Sequence of chain 1.B:
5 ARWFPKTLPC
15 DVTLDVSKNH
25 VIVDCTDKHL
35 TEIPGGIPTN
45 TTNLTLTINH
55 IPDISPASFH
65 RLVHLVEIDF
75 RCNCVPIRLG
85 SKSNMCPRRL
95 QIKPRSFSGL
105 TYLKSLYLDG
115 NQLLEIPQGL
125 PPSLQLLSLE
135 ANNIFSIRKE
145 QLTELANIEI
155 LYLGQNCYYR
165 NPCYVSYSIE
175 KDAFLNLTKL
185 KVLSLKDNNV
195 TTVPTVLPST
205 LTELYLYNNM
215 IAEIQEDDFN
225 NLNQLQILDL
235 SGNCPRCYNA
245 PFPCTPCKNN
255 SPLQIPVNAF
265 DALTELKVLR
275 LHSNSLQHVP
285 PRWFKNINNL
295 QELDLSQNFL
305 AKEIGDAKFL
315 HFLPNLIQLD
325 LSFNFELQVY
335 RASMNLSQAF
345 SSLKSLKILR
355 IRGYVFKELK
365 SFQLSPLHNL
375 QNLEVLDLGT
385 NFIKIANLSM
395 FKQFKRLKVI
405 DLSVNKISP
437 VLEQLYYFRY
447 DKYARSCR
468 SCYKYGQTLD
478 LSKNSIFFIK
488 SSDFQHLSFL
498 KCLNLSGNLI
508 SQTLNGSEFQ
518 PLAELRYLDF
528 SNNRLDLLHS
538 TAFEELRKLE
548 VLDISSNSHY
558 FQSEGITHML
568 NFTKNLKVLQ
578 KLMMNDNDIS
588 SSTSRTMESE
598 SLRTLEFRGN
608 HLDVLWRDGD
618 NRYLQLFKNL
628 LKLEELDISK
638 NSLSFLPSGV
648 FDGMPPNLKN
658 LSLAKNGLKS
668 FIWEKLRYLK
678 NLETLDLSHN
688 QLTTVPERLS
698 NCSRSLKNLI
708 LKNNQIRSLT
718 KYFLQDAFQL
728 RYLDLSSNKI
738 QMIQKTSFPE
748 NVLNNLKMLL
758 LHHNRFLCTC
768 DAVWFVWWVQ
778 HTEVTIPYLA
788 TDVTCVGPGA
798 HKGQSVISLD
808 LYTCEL

A small-molecule ligand and the protein it binds are described below.
Small molecule (SMILES): CC(=O)N[C@@H]1[C@@H](O)[C@H](O)[C@@H](CO)O[C@H]1O

Binding-site contacts:
Ligand atom O7 contacts residue ASN391 of chain 1.B at 3.2 Å (h-bond).
Ligand atom O4 contacts residue GLN492 of chain 1.B at 4.5 Å.
Ligand atom C4 contacts residue ASN391 of chain 1.B at 4.3 Å.
Ligand atom C5 contacts residue SER393 of chain 1.B at 3.7 Å.
Ligand atom O6 contacts residue HIS493 of chain 1.B at 3.9 Å.
Ligand atom C1 contacts residue SER393 of chain 1.B at 4.3 Å.
Ligand atom O6 contacts residue SER393 of chain 1.B at 3.2 Å.
Ligand atom O4 contacts residue HIS493 of chain 1.B at 3.7 Å.
Ligand atom O5 contacts residue ASN391 of chain 1.B at 2.4 Å (h-bond).
Ligand atom C2 contacts residue ASN391 of chain 1.B at 2.5 Å.
Ligand atom O6 contacts residue MET394 of chain 1.B at 4.4 Å.
Ligand atom C1 contacts residue ASN391 of chain 1.B at 1.4 Å.
Ligand atom O6 contacts residue LYS396 of chain 1.B at 2.9 Å (salt-bridge).
Ligand atom C5 contacts residue ASN391 of chain 1.B at 3.7 Å.
Ligand atom C7 contacts residue ASN391 of chain 1.B at 3.3 Å.
Ligand atom O5 contacts residue SER393 of chain 1.B at 3.8 Å.
Ligand atom C6 contacts residue LYS396 of chain 1.B at 3.6 Å.
Ligand atom C6 contacts residue SER393 of chain 1.B at 3.9 Å.
Ligand atom N2 contacts residue ASN391 of chain 1.B at 3.0 Å (h-bond).
Ligand atom C6 contacts residue HIS493 of chain 1.B at 3.8 Å.
Ligand atom C8 contacts residue ASN391 of chain 1.B at 4.5 Å.
Ligand atom C3 contacts residue ASN391 of chain 1.B at 3.9 Å.
Ligand atom C5 contacts residue HIS493 of chain 1.B at 4.2 Å.